This protein binds this small molecule.
Small molecule (SMILES): CC(=O)N[C@@H]1[C@@H](O)[C@H](O)[C@@H](CO)O[C@H]1O

Sequence of chain 1.A:
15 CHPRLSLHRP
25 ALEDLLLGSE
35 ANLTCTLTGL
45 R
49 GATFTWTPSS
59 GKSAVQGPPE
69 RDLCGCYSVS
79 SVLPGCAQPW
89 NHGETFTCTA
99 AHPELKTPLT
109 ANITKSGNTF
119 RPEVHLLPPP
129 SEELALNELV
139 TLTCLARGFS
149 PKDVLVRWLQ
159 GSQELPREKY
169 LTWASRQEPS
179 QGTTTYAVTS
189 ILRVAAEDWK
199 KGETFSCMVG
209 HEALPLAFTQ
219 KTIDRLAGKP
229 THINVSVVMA

Binding-site contacts:
Ligand atom C2 contacts residue ASN110 of chain 1.A at 2.6 Å.
Ligand atom C8 contacts residue ASN110 of chain 1.A at 4.1 Å.
Ligand atom O6 contacts residue THR112 of chain 1.A at 4.5 Å.
Ligand atom C7 contacts residue ASN110 of chain 1.A at 3.8 Å.
Ligand atom O7 contacts residue THR108 of chain 1.A at 4.4 Å.
Ligand atom N2 contacts residue ASN110 of chain 1.A at 3.1 Å (h-bond).
Ligand atom C3 contacts residue ASN110 of chain 1.A at 3.9 Å.
Ligand atom C5 contacts residue ASN110 of chain 1.A at 3.6 Å.
Ligand atom C4 contacts residue ASN110 of chain 1.A at 4.3 Å.
Ligand atom C1 contacts residue ASN110 of chain 1.A at 1.4 Å.
Ligand atom O5 contacts residue ASN110 of chain 1.A at 2.4 Å (h-bond).